Sequence of chain 1.A:
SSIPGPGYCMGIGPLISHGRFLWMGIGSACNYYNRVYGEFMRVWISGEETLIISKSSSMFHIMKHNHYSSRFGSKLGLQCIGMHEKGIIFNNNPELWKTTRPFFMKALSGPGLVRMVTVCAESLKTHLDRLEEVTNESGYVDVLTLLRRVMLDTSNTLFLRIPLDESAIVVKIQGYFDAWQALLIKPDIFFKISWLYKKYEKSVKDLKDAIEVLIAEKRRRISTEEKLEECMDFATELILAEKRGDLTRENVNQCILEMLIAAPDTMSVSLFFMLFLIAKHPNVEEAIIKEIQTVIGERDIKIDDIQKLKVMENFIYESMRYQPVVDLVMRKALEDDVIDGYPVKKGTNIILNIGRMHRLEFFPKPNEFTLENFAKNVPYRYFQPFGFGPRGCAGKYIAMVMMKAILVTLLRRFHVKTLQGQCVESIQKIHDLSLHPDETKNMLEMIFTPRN

Binding-site contacts:
Ligand atom O2 contacts residue PHE134 of chain 1.A at 4.0 Å.
Ligand atom O2 contacts residue MET374 of chain 1.A at 2.8 Å (h-bond).
Ligand atom C18 contacts residue LEU372 of chain 1.A at 3.5 Å (hydrophobic).
Ligand atom C19 contacts residue THR310 of chain 1.A at 3.8 Å.
Ligand atom C3 contacts residue ALA306 of chain 1.A at 3.9 Å (hydrophobic).
Ligand atom C16 contacts residue LEU477 of chain 1.A at 3.9 Å (hydrophobic).
Ligand atom C6 contacts residue THR310 of chain 1.A at 3.7 Å.
Ligand atom C16 contacts residue LEU372 of chain 1.A at 3.4 Å (hydrophobic).
Ligand atom O2 contacts residue ARG115 of chain 1.A at 3.3 Å (salt-bridge).
Ligand atom C12 contacts residue ARG115 of chain 1.A at 3.8 Å.
Ligand atom C18 contacts residue HEM1 of chain 1.B at 3.5 Å.
Ligand atom C17 contacts residue MET374 of chain 1.A at 3.5 Å (hydrophobic).
Ligand atom C15 contacts residue LEU372 of chain 1.A at 3.5 Å (hydrophobic).
Ligand atom C7 contacts residue LEU477 of chain 1.A at 4.0 Å (hydrophobic).
Ligand atom C17 contacts residue PHE134 of chain 1.A at 4.0 Å (hydrophobic).
Ligand atom C4 contacts residue THR310 of chain 1.A at 3.7 Å.
Ligand atom C3 contacts residue TRP224 of chain 1.A at 3.7 Å (hydrophobic).
Ligand atom O1 contacts residue TRP224 of chain 1.A at 3.5 Å.
Ligand atom C17 contacts residue LEU372 of chain 1.A at 3.9 Å (hydrophobic).
Ligand atom C12 contacts residue ILE133 of chain 1.A at 4.1 Å (hydrophobic).
Ligand atom C5 contacts residue THR310 of chain 1.A at 3.6 Å.
Ligand atom O1 contacts residue ALA306 of chain 1.A at 3.4 Å.
Ligand atom O1 contacts residue ASP309 of chain 1.A at 2.9 Å (salt-bridge).
Ligand atom C4 contacts residue TRP224 of chain 1.A at 3.8 Å (hydrophobic).
Ligand atom C15 contacts residue LEU477 of chain 1.A at 3.6 Å (hydrophobic).
Ligand atom C18 contacts residue VAL370 of chain 1.A at 3.6 Å (hydrophobic).
Ligand atom O2 contacts residue VAL373 of chain 1.A at 3.7 Å.
Ligand atom C17 contacts residue VAL373 of chain 1.A at 4.0 Å (hydrophobic).
Ligand atom C1 contacts residue TRP224 of chain 1.A at 4.0 Å (hydrophobic).
Ligand atom C2 contacts residue ALA306 of chain 1.A at 3.9 Å (hydrophobic).
Ligand atom C1 contacts residue ILE133 of chain 1.A at 3.8 Å (hydrophobic).
Ligand atom C11 contacts residue HEM1 of chain 1.B at 3.7 Å.
Ligand atom C2 contacts residue ILE133 of chain 1.A at 4.0 Å (hydrophobic).
Ligand atom C3 contacts residue ASP309 of chain 1.A at 3.8 Å.
Ligand atom C4 contacts residue ASP309 of chain 1.A at 3.7 Å.
Ligand atom C19 contacts residue HEM1 of chain 1.B at 3.5 Å.
Ligand atom O1 contacts residue ILE305 of chain 1.A at 3.8 Å.
Ligand atom C11 contacts residue ILE133 of chain 1.A at 3.7 Å (hydrophobic).
Ligand atom C16 contacts residue MET374 of chain 1.A at 3.9 Å (hydrophobic).
Ligand atom C5 contacts residue TRP224 of chain 1.A at 4.0 Å (hydrophobic).

A small-molecule ligand and the protein it binds are described below.
Small molecule (SMILES): C[C@]12CCC(=O)C=C1CC[C@@H]1[C@@H]2CC[C@]2(C)C(=O)CC[C@@H]12